A protein and the small-molecule ligand that binds it are described below.
Small molecule (SMILES): CC(=O)N[C@@H]1[C@@H](O)[C@H](O)[C@@H](CO)O[C@H]1O

Sequence of chain 1.A:
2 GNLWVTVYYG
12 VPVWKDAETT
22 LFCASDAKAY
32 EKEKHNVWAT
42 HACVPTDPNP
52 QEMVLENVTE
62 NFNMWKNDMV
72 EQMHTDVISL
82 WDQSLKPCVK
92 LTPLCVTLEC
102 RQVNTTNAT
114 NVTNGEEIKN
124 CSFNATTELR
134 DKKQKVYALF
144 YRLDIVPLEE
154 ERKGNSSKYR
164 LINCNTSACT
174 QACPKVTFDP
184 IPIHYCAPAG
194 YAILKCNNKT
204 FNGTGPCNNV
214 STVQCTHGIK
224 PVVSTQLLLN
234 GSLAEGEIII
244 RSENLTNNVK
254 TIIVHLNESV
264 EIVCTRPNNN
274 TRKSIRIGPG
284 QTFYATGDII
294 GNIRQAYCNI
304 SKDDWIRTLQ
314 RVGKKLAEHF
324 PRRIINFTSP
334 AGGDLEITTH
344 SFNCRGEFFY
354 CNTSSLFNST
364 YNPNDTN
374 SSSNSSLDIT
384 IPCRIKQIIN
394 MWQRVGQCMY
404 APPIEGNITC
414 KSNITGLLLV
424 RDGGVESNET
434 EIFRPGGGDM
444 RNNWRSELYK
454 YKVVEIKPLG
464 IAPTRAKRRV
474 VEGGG

Binding-site contacts:
Ligand atom C8 contacts residue ASN431 of chain 1.A at 3.5 Å.
Ligand atom O5 contacts residue ASN431 of chain 1.A at 2.4 Å (h-bond).
Ligand atom C5 contacts residue SER430 of chain 1.A at 3.7 Å.
Ligand atom O7 contacts residue PRO324 of chain 1.A at 3.2 Å (h-bond).
Ligand atom C2 contacts residue ASN431 of chain 1.A at 2.5 Å.
Ligand atom C4 contacts residue ASN431 of chain 1.A at 4.2 Å.
Ligand atom N2 contacts residue PRO324 of chain 1.A at 4.3 Å.
Ligand atom O7 contacts residue ASN431 of chain 1.A at 4.3 Å.
Ligand atom C1 contacts residue ASN431 of chain 1.A at 1.4 Å.
Ligand atom C3 contacts residue ASN431 of chain 1.A at 3.8 Å.
Ligand atom O5 contacts residue SER430 of chain 1.A at 3.2 Å (h-bond).
Ligand atom C6 contacts residue SER430 of chain 1.A at 3.4 Å.
Ligand atom C7 contacts residue PRO324 of chain 1.A at 3.9 Å (hydrophobic).
Ligand atom C7 contacts residue ASN431 of chain 1.A at 3.4 Å.
Ligand atom O6 contacts residue SER430 of chain 1.A at 2.3 Å (h-bond).
Ligand atom C1 contacts residue SER430 of chain 1.A at 3.7 Å.
Ligand atom N2 contacts residue ASN431 of chain 1.A at 2.9 Å (h-bond).
Ligand atom C5 contacts residue ASN431 of chain 1.A at 3.7 Å.